A small-molecule ligand and the protein it binds are described below.
Small molecule (SMILES): CC(=O)N[C@@H]1[C@@H](O)[C@H](O)[C@@H](CO)O[C@H]1O

Sequence of chain 1.A:
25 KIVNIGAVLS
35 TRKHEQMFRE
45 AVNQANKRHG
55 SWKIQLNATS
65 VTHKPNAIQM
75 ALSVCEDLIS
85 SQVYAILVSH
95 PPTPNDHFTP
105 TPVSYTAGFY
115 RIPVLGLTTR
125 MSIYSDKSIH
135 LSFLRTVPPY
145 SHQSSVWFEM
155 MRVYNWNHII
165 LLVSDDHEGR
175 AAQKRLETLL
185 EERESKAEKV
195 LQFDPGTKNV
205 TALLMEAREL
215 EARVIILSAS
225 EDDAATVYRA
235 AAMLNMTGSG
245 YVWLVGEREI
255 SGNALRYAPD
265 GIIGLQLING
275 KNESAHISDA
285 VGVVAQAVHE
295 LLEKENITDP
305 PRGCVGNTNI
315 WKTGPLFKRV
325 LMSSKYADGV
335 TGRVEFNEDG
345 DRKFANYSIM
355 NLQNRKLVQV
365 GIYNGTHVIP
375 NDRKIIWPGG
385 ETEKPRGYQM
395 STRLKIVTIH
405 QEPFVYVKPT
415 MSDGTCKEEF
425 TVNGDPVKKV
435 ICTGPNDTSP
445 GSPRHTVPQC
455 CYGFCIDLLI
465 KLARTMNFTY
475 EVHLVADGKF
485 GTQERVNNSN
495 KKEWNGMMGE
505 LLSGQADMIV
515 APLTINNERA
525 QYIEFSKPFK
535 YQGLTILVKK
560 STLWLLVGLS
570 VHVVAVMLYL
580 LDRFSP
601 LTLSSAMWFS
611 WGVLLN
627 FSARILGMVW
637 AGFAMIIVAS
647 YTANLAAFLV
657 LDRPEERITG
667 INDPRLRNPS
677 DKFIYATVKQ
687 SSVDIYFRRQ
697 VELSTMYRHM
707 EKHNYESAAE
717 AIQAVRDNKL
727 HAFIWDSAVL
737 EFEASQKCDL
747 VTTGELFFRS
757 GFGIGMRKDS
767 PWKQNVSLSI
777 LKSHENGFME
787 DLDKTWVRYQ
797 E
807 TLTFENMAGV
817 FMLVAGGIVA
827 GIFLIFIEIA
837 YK

Binding-site contacts:
Ligand atom C3 contacts residue ASN350 of chain 1.A at 3.9 Å.
Ligand atom C2 contacts residue ASN350 of chain 1.A at 2.6 Å.
Ligand atom O7 contacts residue ASN350 of chain 1.A at 3.9 Å.
Ligand atom C7 contacts residue ASN350 of chain 1.A at 3.2 Å.
Ligand atom C8 contacts residue PHE348 of chain 1.A at 3.4 Å (hydrophobic).
Ligand atom N2 contacts residue ASN350 of chain 1.A at 2.9 Å (h-bond).
Ligand atom O7 contacts residue THR335 of chain 1.A at 2.9 Å (h-bond).
Ligand atom O5 contacts residue ASN350 of chain 1.A at 2.3 Å (h-bond).
Ligand atom C8 contacts residue THR335 of chain 1.A at 4.2 Å.
Ligand atom C8 contacts residue ASN350 of chain 1.A at 3.4 Å.
Ligand atom O7 contacts residue ARG337 of chain 1.A at 4.0 Å.
Ligand atom C7 contacts residue THR335 of chain 1.A at 3.7 Å.
Ligand atom C4 contacts residue ASN350 of chain 1.A at 4.3 Å.
Ligand atom C7 contacts residue ARG337 of chain 1.A at 4.5 Å.
Ligand atom C5 contacts residue ASN350 of chain 1.A at 3.7 Å.
Ligand atom C8 contacts residue ARG337 of chain 1.A at 3.4 Å.
Ligand atom C1 contacts residue ASN350 of chain 1.A at 1.5 Å.